Binding-site contacts:
Ligand atom O2 contacts residue FAD1 of chain 1.G at 3.1 Å (h-bond).
Ligand atom O4 contacts residue GLY256 of chain 1.A at 4.1 Å.
Ligand atom C3 contacts residue HIS242 of chain 1.A at 4.0 Å.
Ligand atom C2 contacts residue ARG286 of chain 1.A at 3.7 Å.
Ligand atom C2 contacts residue GLU255 of chain 1.A at 3.9 Å.
Ligand atom O3 contacts residue FAD1 of chain 1.G at 2.5 Å (h-bond).
Ligand atom O3 contacts residue GLY51 of chain 1.A at 3.7 Å.
Ligand atom C4 contacts residue GLY51 of chain 1.A at 4.0 Å.
Ligand atom C1 contacts residue HIS354 of chain 1.A at 3.8 Å.
Ligand atom O5 contacts residue LEU252 of chain 1.A at 4.0 Å.
Ligand atom C1 contacts residue GLY402 of chain 1.A at 3.6 Å.
Ligand atom O3 contacts residue LEU252 of chain 1.A at 4.1 Å.
Ligand atom O1 contacts residue HIS354 of chain 1.A at 2.8 Å (h-bond).
Ligand atom C1 contacts residue FAD1 of chain 1.G at 3.5 Å.
Ligand atom O4 contacts residue PHE126 of chain 1.A at 3.8 Å.
Ligand atom C4 contacts residue GLU255 of chain 1.A at 3.1 Å.
Ligand atom O4 contacts residue GLU255 of chain 1.A at 2.2 Å (salt-bridge).
Ligand atom O5 contacts residue GLN50 of chain 1.A at 3.8 Å.
Ligand atom C4 contacts residue HIS242 of chain 1.A at 3.8 Å.
Ligand atom C3 contacts residue FAD1 of chain 1.G at 3.5 Å.
Ligand atom O4 contacts residue HIS242 of chain 1.A at 3.2 Å.
Ligand atom O2 contacts residue ARG399 of chain 1.A at 3.5 Å (salt-bridge).
Ligand atom C1 contacts residue PHE126 of chain 1.A at 4.2 Å (hydrophobic).
Ligand atom O1 contacts residue FAD1 of chain 1.G at 3.3 Å.
Ligand atom O2 contacts residue PHE126 of chain 1.A at 3.8 Å.
Ligand atom C1 contacts residue ARG399 of chain 1.A at 3.3 Å.
Ligand atom C2 contacts residue PHE126 of chain 1.A at 3.5 Å (hydrophobic).
Ligand atom O2 contacts residue GLY401 of chain 1.A at 3.3 Å.
Ligand atom O4 contacts residue ARG286 of chain 1.A at 3.6 Å (salt-bridge).
Ligand atom O5 contacts residue THR254 of chain 1.A at 2.6 Å.
Ligand atom C4 contacts residue THR254 of chain 1.A at 3.4 Å.
Ligand atom O4 contacts residue THR254 of chain 1.A at 3.2 Å.
Ligand atom O2 contacts residue GLY402 of chain 1.A at 2.5 Å (h-bond).
Ligand atom C4 contacts residue PHE126 of chain 1.A at 4.0 Å (hydrophobic).
Ligand atom C3 contacts residue PHE126 of chain 1.A at 3.9 Å (hydrophobic).
Ligand atom C1 contacts residue GLY401 of chain 1.A at 4.1 Å.
Ligand atom C2 contacts residue HIS242 of chain 1.A at 3.6 Å.
Ligand atom O5 contacts residue GLY51 of chain 1.A at 3.3 Å (h-bond).
Ligand atom O5 contacts residue GLU255 of chain 1.A at 3.3 Å (salt-bridge).
Ligand atom O1 contacts residue ARG399 of chain 1.A at 2.5 Å (salt-bridge).

Sequence of chain 1.A:
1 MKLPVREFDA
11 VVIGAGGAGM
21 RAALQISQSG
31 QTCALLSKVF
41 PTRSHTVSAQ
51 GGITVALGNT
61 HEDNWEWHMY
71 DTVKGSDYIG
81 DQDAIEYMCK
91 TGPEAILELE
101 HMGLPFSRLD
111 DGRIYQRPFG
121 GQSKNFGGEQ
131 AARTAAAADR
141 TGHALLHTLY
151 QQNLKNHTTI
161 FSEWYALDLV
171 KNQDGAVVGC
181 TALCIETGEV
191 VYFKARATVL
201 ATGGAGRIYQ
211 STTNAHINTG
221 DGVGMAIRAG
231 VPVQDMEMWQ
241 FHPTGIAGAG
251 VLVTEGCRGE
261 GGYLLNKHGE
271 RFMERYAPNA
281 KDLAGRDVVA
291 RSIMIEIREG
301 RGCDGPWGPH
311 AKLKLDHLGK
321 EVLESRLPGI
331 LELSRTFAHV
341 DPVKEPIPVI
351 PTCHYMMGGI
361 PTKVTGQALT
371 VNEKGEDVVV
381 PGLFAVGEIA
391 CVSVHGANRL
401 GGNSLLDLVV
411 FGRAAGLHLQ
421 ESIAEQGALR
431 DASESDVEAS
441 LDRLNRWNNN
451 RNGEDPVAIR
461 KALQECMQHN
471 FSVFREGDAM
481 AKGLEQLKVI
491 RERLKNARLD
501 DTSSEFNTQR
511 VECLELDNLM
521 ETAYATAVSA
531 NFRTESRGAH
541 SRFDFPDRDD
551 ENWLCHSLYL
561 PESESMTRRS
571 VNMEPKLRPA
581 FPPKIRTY

A protein and the small-molecule ligand that binds it are described below.
Small molecule (SMILES): O=C([O-])CC(=O)C(=O)O